A small-molecule ligand and the protein it binds are described below.
Small molecule (SMILES): CC(=O)N[C@H]1[C@H]([C@H](O)[C@H](O)CO)O[C@@](O)(C(=O)O)C[C@@H]1O

Binding-site contacts:
Ligand atom O1B contacts residue ALA146 of chain 8.A at 3.2 Å.
Ligand atom C10 contacts residue TYR145 of chain 8.A at 3.6 Å (hydrophobic).
Ligand atom O1B contacts residue ASN148 of chain 8.A at 4.3 Å.
Ligand atom C5 contacts residue TYR145 of chain 8.A at 3.3 Å (hydrophobic).
Ligand atom O1A contacts residue ALA146 of chain 8.A at 4.2 Å.
Ligand atom O1A contacts residue PRO252 of chain 7.A at 3.3 Å.
Ligand atom C1 contacts residue PRO252 of chain 7.A at 4.1 Å (hydrophobic).
Ligand atom C4 contacts residue TYR145 of chain 8.A at 3.6 Å (hydrophobic).
Ligand atom O4 contacts residue PRO252 of chain 7.A at 3.8 Å.
Ligand atom C8 contacts residue ALA146 of chain 8.A at 4.4 Å (hydrophobic).
Ligand atom C10 contacts residue TYR250 of chain 7.A at 3.5 Å (hydrophobic).
Ligand atom C4 contacts residue PRO252 of chain 7.A at 3.8 Å (hydrophobic).
Ligand atom O8 contacts residue ALA146 of chain 8.A at 3.3 Å.
Ligand atom C7 contacts residue TYR145 of chain 8.A at 3.8 Å (hydrophobic).
Ligand atom O4 contacts residue TYR250 of chain 7.A at 3.4 Å.
Ligand atom O4 contacts residue TYR145 of chain 8.A at 4.2 Å.
Ligand atom C1 contacts residue ALA146 of chain 8.A at 3.9 Å (hydrophobic).
Ligand atom O1A contacts residue SER147 of chain 8.A at 2.8 Å (h-bond).
Ligand atom C11 contacts residue TYR145 of chain 8.A at 3.7 Å (hydrophobic).
Ligand atom O10 contacts residue TYR250 of chain 7.A at 2.7 Å (h-bond).
Ligand atom C1 contacts residue SER147 of chain 8.A at 3.6 Å.
Ligand atom C3 contacts residue PRO252 of chain 7.A at 3.9 Å (hydrophobic).
Ligand atom O4 contacts residue ASN251 of chain 7.A at 4.2 Å.
Ligand atom N5 contacts residue TYR250 of chain 7.A at 4.4 Å.
Ligand atom C6 contacts residue TYR145 of chain 8.A at 3.4 Å (hydrophobic).
Ligand atom O1B contacts residue SER147 of chain 8.A at 3.1 Å (h-bond).
Ligand atom N5 contacts residue TYR145 of chain 8.A at 2.6 Å (h-bond).
Ligand atom C9 contacts residue TYR145 of chain 8.A at 4.2 Å (hydrophobic).
Ligand atom C6 contacts residue ALA146 of chain 8.A at 4.2 Å (hydrophobic).
Ligand atom C11 contacts residue TYR250 of chain 7.A at 3.7 Å (hydrophobic).
Ligand atom C11 contacts residue ARG143 of chain 8.A at 4.0 Å.

Sequence of chain 8.A:
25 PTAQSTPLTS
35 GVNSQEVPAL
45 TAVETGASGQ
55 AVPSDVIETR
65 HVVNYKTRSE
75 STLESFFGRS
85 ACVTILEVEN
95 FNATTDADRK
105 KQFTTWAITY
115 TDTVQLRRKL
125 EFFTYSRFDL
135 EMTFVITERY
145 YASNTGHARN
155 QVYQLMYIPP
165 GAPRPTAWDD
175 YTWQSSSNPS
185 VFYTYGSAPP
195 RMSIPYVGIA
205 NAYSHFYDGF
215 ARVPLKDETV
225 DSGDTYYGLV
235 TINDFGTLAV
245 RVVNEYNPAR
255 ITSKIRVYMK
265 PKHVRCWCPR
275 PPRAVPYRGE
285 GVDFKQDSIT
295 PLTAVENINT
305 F

Sequence of chain 7.A:
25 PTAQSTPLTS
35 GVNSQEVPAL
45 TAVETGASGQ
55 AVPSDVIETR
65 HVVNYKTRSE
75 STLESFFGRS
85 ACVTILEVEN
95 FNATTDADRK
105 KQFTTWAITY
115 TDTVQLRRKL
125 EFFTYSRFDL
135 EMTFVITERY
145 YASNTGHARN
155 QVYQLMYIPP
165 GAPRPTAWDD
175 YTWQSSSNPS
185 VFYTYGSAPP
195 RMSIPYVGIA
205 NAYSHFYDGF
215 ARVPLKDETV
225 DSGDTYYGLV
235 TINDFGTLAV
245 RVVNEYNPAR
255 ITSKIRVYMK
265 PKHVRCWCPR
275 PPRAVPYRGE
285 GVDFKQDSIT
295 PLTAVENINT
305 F